A protein and the small-molecule ligand that binds it are described below.
Small molecule (SMILES): CC(=O)N[C@H]1[C@H](O[C@H]2[C@H](O)[C@@H](NC(C)=O)CO[C@@H]2CO)O[C@H](CO)[C@@H](O)[C@@H]1O

Binding-site contacts:
Ligand atom C2 contacts residue ASN154 of chain 1.B at 2.4 Å.
Ligand atom O6 contacts residue GLU147 of chain 1.B at 2.9 Å (salt-bridge).
Ligand atom O6 contacts residue GLU150 of chain 1.B at 4.1 Å.
Ligand atom C5 contacts residue GLU147 of chain 1.B at 3.6 Å.
Ligand atom C7 contacts residue ASN154 of chain 1.B at 3.1 Å.
Ligand atom C1 contacts residue THR156 of chain 1.B at 3.4 Å.
Ligand atom C5 contacts residue ASN154 of chain 1.B at 3.7 Å.
Ligand atom C1 contacts residue GLU150 of chain 1.B at 4.1 Å.
Ligand atom C1 contacts residue ASN154 of chain 1.B at 1.4 Å.
Ligand atom C5 contacts residue THR156 of chain 1.B at 4.3 Å.
Ligand atom C8 contacts residue THR156 of chain 1.B at 4.4 Å.
Ligand atom C1 contacts residue SER151 of chain 1.B at 4.2 Å.
Ligand atom C3 contacts residue ASN154 of chain 1.B at 3.7 Å.
Ligand atom O5 contacts residue THR156 of chain 1.B at 4.2 Å.
Ligand atom C8 contacts residue ASN154 of chain 1.B at 4.2 Å.
Ligand atom O5 contacts residue GLU150 of chain 1.B at 3.4 Å.
Ligand atom C6 contacts residue GLU150 of chain 1.B at 4.2 Å.
Ligand atom O7 contacts residue ASN154 of chain 1.B at 3.1 Å (h-bond).
Ligand atom C5 contacts residue GLU150 of chain 1.B at 4.4 Å.
Ligand atom N2 contacts residue THR156 of chain 1.B at 3.9 Å.
Ligand atom C3 contacts residue THR156 of chain 1.B at 4.0 Å.
Ligand atom C4 contacts residue ASN154 of chain 1.B at 4.2 Å.
Ligand atom C6 contacts residue GLU147 of chain 1.B at 3.0 Å.
Ligand atom C5 contacts residue SER151 of chain 1.B at 4.4 Å.
Ligand atom C2 contacts residue THR156 of chain 1.B at 4.0 Å.
Ligand atom O5 contacts residue ASN154 of chain 1.B at 2.4 Å (h-bond).
Ligand atom N2 contacts residue ASN154 of chain 1.B at 2.7 Å (h-bond).
Ligand atom O5 contacts residue GLU147 of chain 1.B at 3.3 Å (salt-bridge).
Ligand atom O5 contacts residue SER151 of chain 1.B at 4.0 Å.

Sequence of chain 1.B:
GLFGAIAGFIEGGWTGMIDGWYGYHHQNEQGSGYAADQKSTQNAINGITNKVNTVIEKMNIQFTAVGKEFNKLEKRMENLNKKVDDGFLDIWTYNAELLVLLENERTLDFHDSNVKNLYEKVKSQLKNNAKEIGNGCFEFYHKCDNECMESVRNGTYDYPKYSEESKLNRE